Sequence of chain 1.E:
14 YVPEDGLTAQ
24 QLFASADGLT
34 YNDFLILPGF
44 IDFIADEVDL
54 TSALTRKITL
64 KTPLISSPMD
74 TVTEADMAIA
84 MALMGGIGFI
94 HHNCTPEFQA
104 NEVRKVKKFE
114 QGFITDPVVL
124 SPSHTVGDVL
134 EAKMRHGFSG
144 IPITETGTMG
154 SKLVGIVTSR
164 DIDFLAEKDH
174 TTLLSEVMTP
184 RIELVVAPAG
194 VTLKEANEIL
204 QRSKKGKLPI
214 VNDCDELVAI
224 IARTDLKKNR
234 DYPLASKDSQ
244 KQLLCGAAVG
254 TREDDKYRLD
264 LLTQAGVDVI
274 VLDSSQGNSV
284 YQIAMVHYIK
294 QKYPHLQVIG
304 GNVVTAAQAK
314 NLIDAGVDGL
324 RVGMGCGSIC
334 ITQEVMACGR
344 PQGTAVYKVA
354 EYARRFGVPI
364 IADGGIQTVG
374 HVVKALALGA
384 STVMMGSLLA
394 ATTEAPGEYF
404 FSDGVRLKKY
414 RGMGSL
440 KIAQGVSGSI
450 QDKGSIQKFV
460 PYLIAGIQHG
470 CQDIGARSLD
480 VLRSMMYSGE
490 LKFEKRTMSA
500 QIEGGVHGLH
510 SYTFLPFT

Binding-site contacts:
Ligand atom P contacts residue TYR413 of chain 1.E at 3.6 Å.
Ligand atom C4 contacts residue ILE332 of chain 1.E at 3.7 Å (hydrophobic).
Ligand atom C5 contacts residue MET416 of chain 1.E at 3.6 Å (hydrophobic).
Ligand atom O1P contacts residue TYR413 of chain 1.E at 2.7 Å (h-bond).
Ligand atom N1 contacts residue GLN443 of chain 1.E at 3.0 Å (h-bond).
Ligand atom O3P contacts residue GLY367 of chain 1.E at 3.4 Å.
Ligand atom P contacts residue SER331 of chain 1.E at 3.6 Å.
Ligand atom C8 contacts residue MET72 of chain 1.E at 3.4 Å (hydrophobic).
Ligand atom O2P contacts residue SER390 of chain 1.E at 2.6 Å (h-bond).
Ligand atom O2P contacts residue GLY389 of chain 1.E at 3.2 Å (h-bond).
Ligand atom C5 contacts residue GLY415 of chain 1.E at 3.5 Å.
Ligand atom N3 contacts residue NAD1 of chain 1.DA at 3.1 Å.
Ligand atom N7 contacts residue GLY415 of chain 1.E at 3.1 Å.
Ligand atom N1 contacts residue GLY444 of chain 1.E at 3.7 Å.
Ligand atom C2 contacts residue NAD1 of chain 1.DA at 3.4 Å.
Ligand atom C4 contacts residue NAD1 of chain 1.DA at 3.3 Å.
Ligand atom O6 contacts residue MET416 of chain 1.E at 3.2 Å (h-bond).
Ligand atom C6 contacts residue MET416 of chain 1.E at 3.8 Å (hydrophobic).
Ligand atom O3P contacts residue GLY368 of chain 1.E at 2.7 Å (h-bond).
Ligand atom O6 contacts residue GLY415 of chain 1.E at 3.0 Å.
Ligand atom C6 contacts residue GLY417 of chain 1.E at 3.5 Å.
Ligand atom O3P contacts residue SER331 of chain 1.E at 3.3 Å (h-bond).
Ligand atom O2P contacts residue TYR413 of chain 1.E at 3.6 Å.
Ligand atom C2 contacts residue GLN443 of chain 1.E at 3.4 Å.
Ligand atom O6 contacts residue SER418 of chain 1.E at 3.2 Å (h-bond).
Ligand atom C3' contacts residue ASP366 of chain 1.E at 3.1 Å.
Ligand atom C5 contacts residue ILE332 of chain 1.E at 3.6 Å (hydrophobic).
Ligand atom N9 contacts residue NAD1 of chain 1.DA at 3.6 Å.
Ligand atom O5' contacts residue GLY367 of chain 1.E at 3.7 Å.
Ligand atom O6 contacts residue GLY444 of chain 1.E at 3.7 Å.
Ligand atom C6 contacts residue GLY415 of chain 1.E at 3.6 Å.
Ligand atom O3' contacts residue NAD1 of chain 1.DA at 3.5 Å (h-bond).
Ligand atom O1P contacts residue ILE332 of chain 1.E at 3.7 Å.
Ligand atom N1 contacts residue NAD1 of chain 1.DA at 3.7 Å.
Ligand atom O3' contacts residue ASP366 of chain 1.E at 2.5 Å (salt-bridge).
Ligand atom N3 contacts residue CYS333 of chain 1.E at 3.2 Å.
Ligand atom C2 contacts residue CYS333 of chain 1.E at 3.3 Å (hydrophobic).
Ligand atom N7 contacts residue MET416 of chain 1.E at 2.8 Å (h-bond).
Ligand atom O6 contacts residue GLY417 of chain 1.E at 2.5 Å (h-bond).
Ligand atom O1P contacts residue SER331 of chain 1.E at 2.9 Å (h-bond).

The protein below binds the small molecule below.
Small molecule (SMILES): O=c1[nH]cnc2c1ncn2[C@@H]1O[C@H](COP(=O)(O)O)[C@@H](O)[C@H]1O